This protein binds this small molecule.
Small molecule (SMILES): c1cc2c(cc1[C@H]1CCCN1)OCCO2

Binding-site contacts:
Ligand atom O1 contacts residue PRO282 of chain 1.A at 4.4 Å.
Ligand atom C5 contacts residue ASP15 of chain 1.A at 4.5 Å.
Ligand atom C10 contacts residue PHE280 of chain 1.A at 4.4 Å (hydrophobic).
Ligand atom C7 contacts residue PRO282 of chain 1.A at 4.1 Å (hydrophobic).
Ligand atom C11 contacts residue PHE280 of chain 1.A at 3.8 Å (hydrophobic).
Ligand atom C1 contacts residue PHE291 of chain 1.A at 4.3 Å (hydrophobic).
Ligand atom C8 contacts residue PHE280 of chain 1.A at 4.0 Å (hydrophobic).
Ligand atom C contacts residue VAL248 of chain 1.A at 3.7 Å (hydrophobic).
Ligand atom C11 contacts residue PHE291 of chain 1.A at 4.5 Å (hydrophobic).
Ligand atom C11 contacts residue ASP15 of chain 1.A at 3.8 Å.
Ligand atom N contacts residue ASP15 of chain 1.A at 3.1 Å (salt-bridge).
Ligand atom C10 contacts residue LEU224 of chain 1.A at 4.0 Å (hydrophobic).
Ligand atom C11 contacts residue LEU224 of chain 1.A at 3.9 Å (hydrophobic).
Ligand atom C8 contacts residue ASP15 of chain 1.A at 3.2 Å.
Ligand atom C9 contacts residue ASP15 of chain 1.A at 3.1 Å.
Ligand atom C10 contacts residue ASP15 of chain 1.A at 3.4 Å.
Ligand atom C7 contacts residue PHE291 of chain 1.A at 3.5 Å (hydrophobic).
Ligand atom C6 contacts residue LEU13 of chain 1.A at 4.5 Å (hydrophobic).
Ligand atom C contacts residue PHE291 of chain 1.A at 3.8 Å (hydrophobic).
Ligand atom C9 contacts residue THR223 of chain 1.A at 4.1 Å.
Ligand atom C7 contacts residue GLY281 of chain 1.A at 4.5 Å.
Ligand atom C3 contacts residue PHE291 of chain 1.A at 3.6 Å (hydrophobic).
Ligand atom O1 contacts residue PHE291 of chain 1.A at 3.6 Å.
Ligand atom C5 contacts residue PHE291 of chain 1.A at 4.0 Å (hydrophobic).
Ligand atom C1 contacts residue VAL248 of chain 1.A at 3.7 Å (hydrophobic).
Ligand atom O contacts residue PHE291 of chain 1.A at 4.0 Å.
Ligand atom O1 contacts residue ILE283 of chain 1.A at 3.4 Å.
Ligand atom C2 contacts residue ILE283 of chain 1.A at 4.5 Å (hydrophobic).
Ligand atom C6 contacts residue PHE280 of chain 1.A at 3.5 Å (hydrophobic).
Ligand atom C1 contacts residue ILE283 of chain 1.A at 3.7 Å (hydrophobic).
Ligand atom C10 contacts residue THR223 of chain 1.A at 3.5 Å.
Ligand atom C4 contacts residue PHE291 of chain 1.A at 3.7 Å (hydrophobic).
Ligand atom C6 contacts residue PHE291 of chain 1.A at 4.2 Å (hydrophobic).
Ligand atom C2 contacts residue PHE291 of chain 1.A at 3.6 Å (hydrophobic).
Ligand atom C7 contacts residue PHE280 of chain 1.A at 3.8 Å (hydrophobic).

Sequence of chain 1.A:
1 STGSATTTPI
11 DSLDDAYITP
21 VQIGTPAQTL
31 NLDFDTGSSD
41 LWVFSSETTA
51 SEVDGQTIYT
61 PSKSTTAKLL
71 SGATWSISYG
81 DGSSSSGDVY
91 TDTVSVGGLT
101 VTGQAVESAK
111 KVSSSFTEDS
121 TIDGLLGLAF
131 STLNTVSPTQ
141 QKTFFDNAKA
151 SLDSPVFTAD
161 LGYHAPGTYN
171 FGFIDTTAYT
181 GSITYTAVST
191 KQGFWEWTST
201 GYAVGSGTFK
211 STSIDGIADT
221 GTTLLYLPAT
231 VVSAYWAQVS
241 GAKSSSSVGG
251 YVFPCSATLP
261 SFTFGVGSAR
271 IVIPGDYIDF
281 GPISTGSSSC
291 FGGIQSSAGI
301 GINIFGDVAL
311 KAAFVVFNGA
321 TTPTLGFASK